Binding-site contacts:
Ligand atom C12 contacts residue SER149 of chain 1.A at 3.7 Å.
Ligand atom C7 contacts residue ALA140 of chain 2.A at 3.7 Å (hydrophobic).
Ligand atom C3 contacts residue LYS47 of chain 1.A at 3.6 Å.
Ligand atom C6 contacts residue 8KZ1 of chain 2.C at 0.7 Å.
Ligand atom O3 contacts residue SER149 of chain 2.A at 2.8 Å (h-bond).
Ligand atom O1 contacts residue LYS47 of chain 2.A at 3.7 Å.
Ligand atom C3 contacts residue 8KZ1 of chain 2.C at 0.5 Å.
Ligand atom C8 contacts residue 8KZ1 of chain 2.C at 0.9 Å.
Ligand atom C7 contacts residue 8KZ1 of chain 2.C at 0.9 Å.
Ligand atom C2 contacts residue LYS47 of chain 2.A at 3.5 Å.
Ligand atom O3 contacts residue 8KZ1 of chain 2.C at 0.3 Å (h-bond).
Ligand atom C8 contacts residue ALA140 of chain 1.A at 3.7 Å (hydrophobic).
Ligand atom C4 contacts residue LYS47 of chain 2.A at 3.7 Å.
Ligand atom C5 contacts residue LEU49 of chain 1.A at 3.7 Å (hydrophobic).
Ligand atom C5 contacts residue 8KZ1 of chain 2.C at 0.8 Å.
Ligand atom C11 contacts residue 8KZ1 of chain 2.C at 0.5 Å.
Ligand atom C10 contacts residue 8KZ1 of chain 2.C at 0.8 Å.
Ligand atom C14 contacts residue 8KZ1 of chain 2.C at 0.7 Å.
Ligand atom O3 contacts residue SER149 of chain 1.A at 2.9 Å (h-bond).
Ligand atom C11 contacts residue SER149 of chain 1.A at 3.5 Å.
Ligand atom C5 contacts residue ALA140 of chain 2.A at 3.8 Å (hydrophobic).
Ligand atom C2 contacts residue LYS47 of chain 1.A at 3.5 Å.
Ligand atom O3 contacts residue LEU142 of chain 1.A at 3.5 Å.
Ligand atom C4 contacts residue LYS47 of chain 1.A at 3.7 Å.
Ligand atom C13 contacts residue 8KZ1 of chain 2.C at 0.5 Å.
Ligand atom C12 contacts residue LEU142 of chain 1.A at 3.7 Å (hydrophobic).
Ligand atom C9 contacts residue 8KZ1 of chain 2.C at 0.7 Å.
Ligand atom C3 contacts residue LYS47 of chain 2.A at 3.7 Å.
Ligand atom C1 contacts residue LYS47 of chain 2.A at 3.6 Å.
Ligand atom C4 contacts residue 8KZ1 of chain 2.C at 2.0 Å.
Ligand atom C1 contacts residue 8KZ1 of chain 2.C at 0.5 Å.
Ligand atom C2 contacts residue 8KZ1 of chain 2.C at 0.1 Å.
Ligand atom O2 contacts residue 8KZ1 of chain 2.C at 0.7 Å (h-bond).
Ligand atom O1 contacts residue 8KZ1 of chain 2.C at 0.7 Å (h-bond).
Ligand atom C12 contacts residue 8KZ1 of chain 2.C at 0.2 Å.
Ligand atom C11 contacts residue LEU142 of chain 1.A at 3.8 Å (hydrophobic).
Ligand atom O2 contacts residue LYS47 of chain 1.A at 3.6 Å.
Ligand atom C7 contacts residue LEU49 of chain 1.A at 3.6 Å (hydrophobic).
Ligand atom C15 contacts residue 8KZ1 of chain 2.C at 0.7 Å.
Ligand atom C15 contacts residue LEU49 of chain 2.A at 3.8 Å (hydrophobic).

A protein and the small-molecule ligand that binds it are described below.
Small molecule (SMILES): COc1cc(O)cc(/C=C/c2ccc(O)cc2)c1

Sequence of chain 1.A:
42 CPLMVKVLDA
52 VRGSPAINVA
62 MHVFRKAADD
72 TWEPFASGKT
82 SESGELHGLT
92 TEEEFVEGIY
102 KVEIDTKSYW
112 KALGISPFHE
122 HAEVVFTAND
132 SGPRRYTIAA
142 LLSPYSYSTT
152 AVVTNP

Sequence of chain 2.A:
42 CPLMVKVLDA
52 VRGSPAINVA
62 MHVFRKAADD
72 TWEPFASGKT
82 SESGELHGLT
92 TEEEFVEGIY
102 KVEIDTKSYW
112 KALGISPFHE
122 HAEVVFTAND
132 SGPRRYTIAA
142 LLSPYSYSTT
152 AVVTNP